Binding-site contacts:
Ligand atom O contacts residue 41K1 of chain 1.M at 0.5 Å (h-bond).
Ligand atom C8 contacts residue SAH1 of chain 1.L at 0.2 Å.
Ligand atom O contacts residue TYR316 of chain 1.A at 2.6 Å (h-bond).
Ligand atom SG contacts residue 41K1 of chain 1.M at 0.6 Å (h-bond).
Ligand atom O2' contacts residue GLU171 of chain 1.A at 2.6 Å (salt-bridge).
Ligand atom O4' contacts residue SAH1 of chain 1.L at 1.2 Å.
Ligand atom N contacts residue 41K1 of chain 1.M at 0.5 Å (h-bond).
Ligand atom N3 contacts residue SAH1 of chain 1.L at 0.1 Å (h-bond).
Ligand atom C5' contacts residue 41K1 of chain 1.M at 2.4 Å.
Ligand atom OXT contacts residue 41K1 of chain 1.M at 0.2 Å (h-bond).
Ligand atom C2 contacts residue PRO239 of chain 1.A at 3.2 Å (hydrophobic).
Ligand atom OXT contacts residue THR279 of chain 1.A at 3.4 Å (h-bond).
Ligand atom C4' contacts residue 41K1 of chain 1.M at 3.2 Å.
Ligand atom N6 contacts residue SAH1 of chain 1.L at 0.1 Å (h-bond).
Ligand atom C1' contacts residue SAH1 of chain 1.L at 0.7 Å.
Ligand atom C4' contacts residue SAH1 of chain 1.L at 1.4 Å.
Ligand atom C contacts residue 41K1 of chain 1.M at 0.2 Å.
Ligand atom N1 contacts residue ILE241 of chain 1.A at 3.0 Å (h-bond).
Ligand atom C4 contacts residue SAH1 of chain 1.L at 0.1 Å.
Ligand atom C6 contacts residue SAH1 of chain 1.L at 0.1 Å.
Ligand atom O2' contacts residue SAH1 of chain 1.L at 0.3 Å (h-bond).
Ligand atom CA contacts residue 41K1 of chain 1.M at 0.3 Å.
Ligand atom O2' contacts residue ARG169 of chain 1.A at 3.0 Å (salt-bridge).
Ligand atom CB contacts residue 41K1 of chain 1.M at 0.4 Å.
Ligand atom OXT contacts residue ALA280 of chain 1.A at 2.9 Å (h-bond).
Ligand atom C2' contacts residue GLU171 of chain 1.A at 3.3 Å.
Ligand atom N7 contacts residue TYR79 of chain 1.A at 3.4 Å.
Ligand atom C5 contacts residue SAH1 of chain 1.L at 0.1 Å.
Ligand atom O3' contacts residue GLU171 of chain 1.A at 2.6 Å (salt-bridge).
Ligand atom C3' contacts residue SAH1 of chain 1.L at 0.6 Å.
Ligand atom O3' contacts residue SAH1 of chain 1.L at 0.1 Å (h-bond).
Ligand atom N6 contacts residue ILE241 of chain 1.A at 2.9 Å (h-bond).
Ligand atom N7 contacts residue SAH1 of chain 1.L at 0.1 Å (h-bond).
Ligand atom N1 contacts residue SAH1 of chain 1.L at 0.1 Å (h-bond).
Ligand atom N9 contacts residue SAH1 of chain 1.L at 0.2 Å (h-bond).
Ligand atom C2' contacts residue SAH1 of chain 1.L at 0.3 Å.
Ligand atom C5' contacts residue SAH1 of chain 1.L at 1.6 Å.
Ligand atom O4' contacts residue 41K1 of chain 1.M at 3.2 Å.
Ligand atom N6 contacts residue TYR79 of chain 1.A at 2.9 Å (h-bond).
Ligand atom C2 contacts residue SAH1 of chain 1.L at 0.1 Å.

Sequence of chain 1.A:
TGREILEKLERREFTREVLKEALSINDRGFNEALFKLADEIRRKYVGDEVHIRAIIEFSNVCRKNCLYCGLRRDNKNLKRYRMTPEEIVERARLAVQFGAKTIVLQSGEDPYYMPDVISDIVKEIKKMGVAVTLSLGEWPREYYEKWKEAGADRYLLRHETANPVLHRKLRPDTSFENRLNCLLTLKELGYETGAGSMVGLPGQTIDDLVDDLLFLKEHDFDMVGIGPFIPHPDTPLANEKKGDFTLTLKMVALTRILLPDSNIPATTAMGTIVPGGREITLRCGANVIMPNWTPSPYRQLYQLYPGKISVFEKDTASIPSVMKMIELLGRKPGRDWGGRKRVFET

A small-molecule ligand and the protein it binds are described below.
Small molecule (SMILES): Nc1ncnc2c1ncn2[C@@H]1O[C@H](CSC[C@H](N)C(=O)O)[C@@H](O)[C@H]1O